Sequence of chain 1.C:
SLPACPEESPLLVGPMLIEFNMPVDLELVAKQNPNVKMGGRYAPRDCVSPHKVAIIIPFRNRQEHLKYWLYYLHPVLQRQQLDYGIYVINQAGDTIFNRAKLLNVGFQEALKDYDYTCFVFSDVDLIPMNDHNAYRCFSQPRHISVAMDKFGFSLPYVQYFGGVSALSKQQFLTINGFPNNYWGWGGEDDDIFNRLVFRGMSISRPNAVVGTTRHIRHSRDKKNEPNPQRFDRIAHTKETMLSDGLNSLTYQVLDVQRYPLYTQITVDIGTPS

Binding-site contacts:
Ligand atom O7 contacts residue ARG244 of chain 1.C at 2.8 Å (salt-bridge).
Ligand atom O4 contacts residue TYR174 of chain 1.C at 3.3 Å.
Ligand atom O7 contacts residue TYR171 of chain 1.C at 3.4 Å.
Ligand atom O3 contacts residue GLY200 of chain 1.C at 3.9 Å.
Ligand atom N2 contacts residue GLY201 of chain 1.C at 3.8 Å.
Ligand atom O7 contacts residue GLY201 of chain 1.C at 3.9 Å.
Ligand atom O3 contacts residue ASP203 of chain 1.C at 2.7 Å (salt-bridge).
Ligand atom O5 contacts residue TRP199 of chain 1.C at 4.0 Å.
Ligand atom N2 contacts residue ASP204 of chain 1.C at 2.8 Å (salt-bridge).
Ligand atom C7' contacts residue TYR171 of chain 1.C at 3.7 Å (hydrophobic).
Ligand atom C8 contacts residue GLY201 of chain 1.C at 3.6 Å.
Ligand atom C6 contacts residue TYR174 of chain 1.C at 3.9 Å (hydrophobic).
Ligand atom C7 contacts residue ASP204 of chain 1.C at 3.5 Å.
Ligand atom O6 contacts residue TRP199 of chain 1.C at 3.6 Å.
Ligand atom C2 contacts residue TRP199 of chain 1.C at 3.8 Å (hydrophobic).
Ligand atom C7' contacts residue ASP204 of chain 1.C at 3.7 Å.
Ligand atom O4 contacts residue ASP203 of chain 1.C at 2.7 Å (salt-bridge).
Ligand atom O4 contacts residue GOL1 of chain 1.Z at 3.4 Å (h-bond).
Ligand atom C3' contacts residue ASP204 of chain 1.C at 3.7 Å.
Ligand atom C3 contacts residue TYR171 of chain 1.C at 3.8 Å (hydrophobic).
Ligand atom C8 contacts residue ARG244 of chain 1.C at 3.8 Å.
Ligand atom C7 contacts residue ARG244 of chain 1.C at 3.7 Å.
Ligand atom C8 contacts residue ILE248 of chain 1.C at 3.8 Å (hydrophobic).
Ligand atom O5 contacts residue TYR171 of chain 1.C at 3.2 Å.
Ligand atom C1 contacts residue TYR171 of chain 1.C at 3.9 Å (hydrophobic).
Ligand atom C6' contacts residue ILE248 of chain 1.C at 3.8 Å (hydrophobic).
Ligand atom C7 contacts residue GLY201 of chain 1.C at 3.6 Å.
Ligand atom C5' contacts residue ILE248 of chain 1.C at 3.7 Å (hydrophobic).
Ligand atom C2 contacts residue ASP204 of chain 1.C at 3.8 Å.
Ligand atom C3 contacts residue ASP203 of chain 1.C at 3.5 Å.
Ligand atom O3 contacts residue GLY201 of chain 1.C at 3.0 Å (h-bond).
Ligand atom O3 contacts residue ASP204 of chain 1.C at 3.6 Å.
Ligand atom O6 contacts residue PHE165 of chain 1.C at 3.9 Å.
Ligand atom C8 contacts residue PHE245 of chain 1.C at 3.9 Å (hydrophobic).
Ligand atom C3 contacts residue ASP204 of chain 1.C at 3.6 Å.
Ligand atom C6 contacts residue PHE165 of chain 1.C at 3.6 Å (hydrophobic).
Ligand atom O7 contacts residue TRP199 of chain 1.C at 3.6 Å.
Ligand atom C1 contacts residue TYR171 of chain 1.C at 3.4 Å (hydrophobic).
Ligand atom C8 contacts residue ASP204 of chain 1.C at 3.4 Å.
Ligand atom C4 contacts residue ASP203 of chain 1.C at 3.6 Å.

This small molecule binds to this protein.
Small molecule (SMILES): CC(=O)N[C@H]1[C@H](OC[C@H]2O[C@H](OCc3ccccc3)[C@H](NC(C)=O)[C@@H](O)[C@@H]2O)O[C@H](CO)[C@@H](O)[C@@H]1O